This protein binds this small molecule.
Small molecule (SMILES): COc1cccc2[nH]c(C(=O)N[C@@H](CC(C)C)C(=O)N[C@@H](C[C@@H]3CCNC3=O)C(=O)COC(=O)c3ccccc3C#N)cc12

Sequence of chain 1.B:
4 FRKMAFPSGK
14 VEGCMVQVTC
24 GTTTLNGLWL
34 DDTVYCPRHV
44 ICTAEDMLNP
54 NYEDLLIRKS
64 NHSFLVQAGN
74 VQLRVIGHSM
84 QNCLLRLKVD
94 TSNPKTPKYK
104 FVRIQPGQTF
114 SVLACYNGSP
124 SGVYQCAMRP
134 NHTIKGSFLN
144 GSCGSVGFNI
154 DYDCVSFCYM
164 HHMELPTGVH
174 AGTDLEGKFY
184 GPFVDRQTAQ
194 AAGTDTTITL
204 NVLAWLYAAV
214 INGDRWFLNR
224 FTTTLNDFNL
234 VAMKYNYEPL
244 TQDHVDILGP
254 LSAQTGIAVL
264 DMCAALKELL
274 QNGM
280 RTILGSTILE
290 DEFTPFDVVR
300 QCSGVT

Binding-site contacts:
Ligand atom N31 contacts residue LEU142 of chain 1.B at 3.8 Å.
Ligand atom C17 contacts residue GLN190 of chain 1.B at 3.5 Å.
Ligand atom C3 contacts residue THR191 of chain 1.B at 3.6 Å.
Ligand atom C10 contacts residue GLN190 of chain 1.B at 3.5 Å.
Ligand atom N23 contacts residue HIS165 of chain 1.B at 2.9 Å (h-bond).
Ligand atom N23 contacts residue CYS146 of chain 1.B at 3.2 Å (h-bond).
Ligand atom O33 contacts residue HIS173 of chain 1.B at 3.5 Å.
Ligand atom C21 contacts residue HIS165 of chain 1.B at 3.6 Å.
Ligand atom C29 contacts residue ASN143 of chain 1.B at 3.2 Å.
Ligand atom C9 contacts residue GLU167 of chain 1.B at 3.8 Å.
Ligand atom C11 contacts residue THR191 of chain 1.B at 3.7 Å.
Ligand atom O2 contacts residue THR191 of chain 1.B at 3.5 Å (h-bond).
Ligand atom N31 contacts residue PHE141 of chain 1.B at 3.2 Å (h-bond).
Ligand atom O35 contacts residue CYS146 of chain 1.B at 2.9 Å (h-bond).
Ligand atom C32 contacts residue GLU167 of chain 1.B at 3.5 Å.
Ligand atom C34 contacts residue CYS146 of chain 1.B at 2.4 Å (hydrophobic).
Ligand atom C5 contacts residue ALA192 of chain 1.B at 3.8 Å (hydrophobic).
Ligand atom N8 contacts residue GLU167 of chain 1.B at 2.7 Å (salt-bridge).
Ligand atom O2 contacts residue GLN190 of chain 1.B at 3.5 Å.
Ligand atom O35 contacts residue GLY144 of chain 1.B at 3.2 Å (h-bond).
Ligand atom C7 contacts residue GLU167 of chain 1.B at 3.5 Å.
Ligand atom C36 contacts residue HIS42 of chain 1.B at 3.2 Å.
Ligand atom O35 contacts residue SER145 of chain 1.B at 3.3 Å (h-bond).
Ligand atom C26 contacts residue SER145 of chain 1.B at 3.7 Å.
Ligand atom O33 contacts residue GLU167 of chain 1.B at 3.5 Å.
Ligand atom C3 contacts residue ALA192 of chain 1.B at 3.8 Å (hydrophobic).
Ligand atom O13 contacts residue GLU167 of chain 1.B at 2.9 Å (salt-bridge).
Ligand atom O13 contacts residue MET166 of chain 1.B at 3.3 Å.
Ligand atom C4 contacts residue ALA192 of chain 1.B at 3.6 Å (hydrophobic).
Ligand atom N14 contacts residue GLN190 of chain 1.B at 3.1 Å (h-bond).
Ligand atom C30 contacts residue ASN143 of chain 1.B at 3.6 Å.
Ligand atom C36 contacts residue CYS146 of chain 1.B at 1.8 Å (hydrophobic).
Ligand atom C6 contacts residue GLU167 of chain 1.B at 3.7 Å.
Ligand atom C20 contacts residue MET50 of chain 1.B at 3.7 Å (hydrophobic).
Ligand atom C15 contacts residue HIS165 of chain 1.B at 3.3 Å.
Ligand atom C19 contacts residue HIS165 of chain 1.B at 3.5 Å.
Ligand atom O33 contacts residue HIS164 of chain 1.B at 2.7 Å (h-bond).
Ligand atom N31 contacts residue GLU167 of chain 1.B at 3.2 Å (salt-bridge).
Ligand atom C24 contacts residue CYS146 of chain 1.B at 3.2 Å (hydrophobic).
Ligand atom O33 contacts residue PHE141 of chain 1.B at 3.4 Å.